Sequence of chain 1.A:
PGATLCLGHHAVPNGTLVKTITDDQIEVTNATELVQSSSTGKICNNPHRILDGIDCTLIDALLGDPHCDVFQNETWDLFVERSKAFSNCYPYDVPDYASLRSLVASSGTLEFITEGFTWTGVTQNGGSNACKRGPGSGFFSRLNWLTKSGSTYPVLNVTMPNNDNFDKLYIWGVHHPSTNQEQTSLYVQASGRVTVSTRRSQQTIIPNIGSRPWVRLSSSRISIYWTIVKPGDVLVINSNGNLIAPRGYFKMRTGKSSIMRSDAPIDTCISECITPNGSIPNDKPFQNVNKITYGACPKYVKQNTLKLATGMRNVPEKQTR

A protein and the small-molecule ligand that binds it are described below.
Small molecule (SMILES): CC(=O)N[C@H]1[C@H](O[C@H]2[C@H](O)[C@@H](NC(C)=O)CO[C@@H]2CO)O[C@H](CO)[C@@H](O)[C@@H]1O

Binding-site contacts:
Ligand atom C4 contacts residue ASN75 of chain 1.A at 4.2 Å.
Ligand atom C5 contacts residue PHE114 of chain 1.A at 4.0 Å (hydrophobic).
Ligand atom C1 contacts residue ASN75 of chain 1.A at 1.4 Å.
Ligand atom C1 contacts residue PHE114 of chain 1.A at 4.0 Å (hydrophobic).
Ligand atom C3 contacts residue PHE114 of chain 1.A at 4.3 Å (hydrophobic).
Ligand atom C5 contacts residue ASN75 of chain 1.A at 3.6 Å.
Ligand atom O7 contacts residue ASN75 of chain 1.A at 3.1 Å (h-bond).
Ligand atom O7 contacts residue ILE115 of chain 1.A at 4.1 Å.
Ligand atom O5 contacts residue PHE114 of chain 1.A at 4.4 Å.
Ligand atom C3 contacts residue ASN75 of chain 1.A at 3.8 Å.
Ligand atom C2 contacts residue ASN75 of chain 1.A at 2.5 Å.
Ligand atom C7 contacts residue ASN75 of chain 1.A at 3.2 Å.
Ligand atom C8 contacts residue ASN75 of chain 1.A at 4.4 Å.
Ligand atom C6 contacts residue GLU113 of chain 1.A at 4.4 Å.
Ligand atom O6 contacts residue GLU113 of chain 1.A at 3.0 Å (salt-bridge).
Ligand atom C8 contacts residue GLN74 of chain 1.A at 3.2 Å.
Ligand atom C6 contacts residue ILE115 of chain 1.A at 4.5 Å (hydrophobic).
Ligand atom O6 contacts residue ILE115 of chain 1.A at 3.9 Å.
Ligand atom N2 contacts residue ASN75 of chain 1.A at 2.9 Å (h-bond).
Ligand atom O5 contacts residue ASN75 of chain 1.A at 2.3 Å (h-bond).